Sequence of chain 2.B:
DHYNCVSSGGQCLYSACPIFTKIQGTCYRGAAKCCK

Sequence of chain 1.D:
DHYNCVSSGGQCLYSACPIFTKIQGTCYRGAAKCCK

Binding-site contacts:
Ligand atom C contacts residue GLY25 of chain 2.B at 4.1 Å.
Ligand atom CA contacts residue THR26 of chain 2.B at 3.0 Å.
Ligand atom C contacts residue SO41 of chain 1.I at 2.8 Å.
Ligand atom N contacts residue GLY25 of chain 2.B at 3.6 Å.
Ligand atom OXT contacts residue CYS27 of chain 1.D at 4.5 Å.
Ligand atom OXT contacts residue ASP1 of chain 1.D at 3.5 Å.
Ligand atom OXT contacts residue THR26 of chain 2.B at 4.2 Å.
Ligand atom N contacts residue THR26 of chain 1.D at 4.3 Å.
Ligand atom O contacts residue THR26 of chain 2.B at 2.8 Å (h-bond).
Ligand atom O contacts residue GLY25 of chain 2.B at 4.2 Å.
Ligand atom CA contacts residue ASP1 of chain 2.B at 4.1 Å.
Ligand atom C contacts residue ASP1 of chain 2.B at 4.5 Å.
Ligand atom C contacts residue ASP1 of chain 1.D at 4.1 Å.
Ligand atom O contacts residue GLY30 of chain 1.D at 3.8 Å.
Ligand atom O contacts residue SO41 of chain 1.I at 4.0 Å.
Ligand atom O contacts residue THR26 of chain 1.D at 4.2 Å.
Ligand atom CA contacts residue GLY25 of chain 2.B at 3.0 Å.
Ligand atom CA contacts residue SO41 of chain 1.I at 2.7 Å.
Ligand atom CA contacts residue ASP1 of chain 1.D at 4.5 Å.
Ligand atom OXT contacts residue THR26 of chain 1.D at 2.9 Å (h-bond).
Ligand atom C contacts residue THR26 of chain 2.B at 3.5 Å.
Ligand atom OXT contacts residue SO41 of chain 1.I at 2.2 Å (h-bond).
Ligand atom C contacts residue THR26 of chain 1.D at 3.7 Å.
Ligand atom OXT contacts residue ASP1 of chain 2.B at 4.3 Å.
Ligand atom O contacts residue ARG29 of chain 1.D at 4.0 Å.
Ligand atom N contacts residue SO41 of chain 1.I at 2.9 Å (h-bond).
Ligand atom N contacts residue THR26 of chain 2.B at 3.0 Å (h-bond).
Ligand atom N contacts residue ASP1 of chain 2.B at 2.8 Å (salt-bridge).

This small molecule binds to this protein.
Small molecule (SMILES): NCC(=O)O